A small-molecule ligand and the protein it binds are described below.
Small molecule (SMILES): CCCNc1ncc(-c2nc3ccccc3s2)c(N[C@@H]2C[C@H](CO)[C@@H](O)[C@H]2O)n1

Binding-site contacts:
Ligand atom N04 contacts residue MET106 of chain 1.A at 2.9 Å (h-bond).
Ligand atom C19 contacts residue MET106 of chain 1.A at 3.7 Å (hydrophobic).
Ligand atom S22 contacts residue ALA52 of chain 1.A at 3.8 Å.
Ligand atom C14 contacts residue VAL41 of chain 1.A at 3.8 Å (hydrophobic).
Ligand atom C27 contacts residue TYR103 of chain 1.A at 3.3 Å (hydrophobic).
Ligand atom N08 contacts residue MET33 of chain 1.A at 3.4 Å.
Ligand atom C09 contacts residue LEU159 of chain 1.A at 3.4 Å (hydrophobic).
Ligand atom C26 contacts residue VAL87 of chain 1.A at 3.3 Å (hydrophobic).
Ligand atom N07 contacts residue VAL41 of chain 1.A at 3.8 Å.
Ligand atom O15 contacts residue MET33 of chain 1.A at 3.7 Å.
Ligand atom C27 contacts residue GLU74 of chain 1.A at 3.7 Å.
Ligand atom N02 contacts residue MET33 of chain 1.A at 3.8 Å.
Ligand atom C28 contacts residue ASP170 of chain 1.A at 3.3 Å.
Ligand atom C28 contacts residue LYS54 of chain 1.A at 3.8 Å.
Ligand atom C20 contacts residue MET106 of chain 1.A at 3.8 Å (hydrophobic).
Ligand atom C26 contacts residue TYR103 of chain 1.A at 3.4 Å (hydrophobic).
Ligand atom C19 contacts residue MET33 of chain 1.A at 3.5 Å (hydrophobic).
Ligand atom C12 contacts residue ALA156 of chain 1.A at 3.5 Å (hydrophobic).
Ligand atom O16 contacts residue SER110 of chain 1.A at 3.5 Å.
Ligand atom S22 contacts residue LEU159 of chain 1.A at 3.7 Å.
Ligand atom C03 contacts residue MET33 of chain 1.A at 3.7 Å (hydrophobic).
Ligand atom C06 contacts residue LEU159 of chain 1.A at 3.4 Å (hydrophobic).
Ligand atom C03 contacts residue MET106 of chain 1.A at 3.5 Å (hydrophobic).
Ligand atom N25 contacts residue VAL41 of chain 1.A at 3.8 Å.
Ligand atom N08 contacts residue TYR105 of chain 1.A at 3.6 Å.
Ligand atom C27 contacts residue ASP170 of chain 1.A at 3.4 Å.
Ligand atom C05 contacts residue LEU159 of chain 1.A at 3.8 Å (hydrophobic).
Ligand atom N25 contacts residue LEU159 of chain 1.A at 3.8 Å.
Ligand atom O16 contacts residue ALA156 of chain 1.A at 2.8 Å (h-bond).
Ligand atom C20 contacts residue TYR105 of chain 1.A at 3.2 Å (hydrophobic).
Ligand atom C14 contacts residue MET33 of chain 1.A at 3.2 Å (hydrophobic).
Ligand atom C10 contacts residue MET33 of chain 1.A at 3.5 Å (hydrophobic).
Ligand atom N08 contacts residue MET106 of chain 1.A at 2.9 Å (h-bond).
Ligand atom S22 contacts residue TYR103 of chain 1.A at 3.8 Å.
Ligand atom C05 contacts residue ALA52 of chain 1.A at 3.6 Å (hydrophobic).
Ligand atom C19 contacts residue GLY109 of chain 1.A at 3.6 Å.
Ligand atom C05 contacts residue MET106 of chain 1.A at 3.5 Å (hydrophobic).
Ligand atom C23 contacts residue TYR103 of chain 1.A at 3.8 Å (hydrophobic).
Ligand atom O18 contacts residue VAL41 of chain 1.A at 3.4 Å.
Ligand atom C06 contacts residue ALA52 of chain 1.A at 3.8 Å (hydrophobic).

Sequence of chain 1.A:
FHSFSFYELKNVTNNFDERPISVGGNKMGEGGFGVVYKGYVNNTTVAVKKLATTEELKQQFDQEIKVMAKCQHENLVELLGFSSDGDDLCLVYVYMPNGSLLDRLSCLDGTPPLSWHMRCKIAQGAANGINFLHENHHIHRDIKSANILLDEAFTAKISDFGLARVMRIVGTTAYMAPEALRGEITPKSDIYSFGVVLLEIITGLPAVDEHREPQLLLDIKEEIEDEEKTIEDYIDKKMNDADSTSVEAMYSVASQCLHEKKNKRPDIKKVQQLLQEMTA